The small molecule below binds the protein below.
Small molecule (SMILES): Nc1ncnc2c1ncn2[C@@H]1O[C@H](CO[P](=O)(O)O[P](=O)(O)NP(=O)(O)O)[C@@H](O)[C@H]1O

Binding-site contacts:
Ligand atom C6 contacts residue PHE134 of chain 1.A at 3.8 Å (hydrophobic).
Ligand atom O1B contacts residue ASP197 of chain 1.A at 2.8 Å (salt-bridge).
Ligand atom O5' contacts residue MG1 of chain 1.F at 3.9 Å.
Ligand atom C6 contacts residue VAL69 of chain 1.A at 3.8 Å (hydrophobic).
Ligand atom O1A contacts residue ILE51 of chain 1.A at 4.2 Å.
Ligand atom N1 contacts residue ASP132 of chain 1.A at 3.8 Å.
Ligand atom C5' contacts residue ILE51 of chain 1.A at 3.7 Å (hydrophobic).
Ligand atom N1 contacts residue ARG133 of chain 1.A at 3.6 Å.
Ligand atom C2 contacts residue PHE134 of chain 1.A at 3.4 Å (hydrophobic).
Ligand atom C6 contacts residue LEU184 of chain 1.A at 4.2 Å (hydrophobic).
Ligand atom C8 contacts residue ILE51 of chain 1.A at 3.7 Å (hydrophobic).
Ligand atom O5' contacts residue ILE51 of chain 1.A at 3.2 Å.
Ligand atom N1 contacts residue PHE134 of chain 1.A at 2.9 Å (h-bond).
Ligand atom O2B contacts residue ASP197 of chain 1.A at 4.2 Å.
Ligand atom N7 contacts residue ILE51 of chain 1.A at 4.2 Å.
Ligand atom N6 contacts residue MET131 of chain 1.A at 3.6 Å.
Ligand atom C2 contacts residue ILE43 of chain 1.A at 4.1 Å (hydrophobic).
Ligand atom O2A contacts residue LYS71 of chain 1.A at 3.5 Å (salt-bridge).
Ligand atom O2' contacts residue LEU184 of chain 1.A at 3.4 Å.
Ligand atom O2' contacts residue SER181 of chain 1.A at 4.2 Å.
Ligand atom O1B contacts residue ASN182 of chain 1.A at 4.0 Å.
Ligand atom C6 contacts residue ASP132 of chain 1.A at 3.7 Å.
Ligand atom O1B contacts residue MG1 of chain 1.F at 4.2 Å.
Ligand atom O2A contacts residue MG1 of chain 1.F at 2.8 Å.
Ligand atom N6 contacts residue ASP132 of chain 1.A at 2.8 Å (salt-bridge).
Ligand atom N3 contacts residue LEU184 of chain 1.A at 4.0 Å.
Ligand atom N9 contacts residue ILE51 of chain 1.A at 4.1 Å.
Ligand atom O2A contacts residue ILE51 of chain 1.A at 3.7 Å.
Ligand atom PA contacts residue ILE51 of chain 1.A at 3.9 Å.
Ligand atom C5 contacts residue LEU184 of chain 1.A at 3.9 Å (hydrophobic).
Ligand atom N1 contacts residue VAL69 of chain 1.A at 4.0 Å.
Ligand atom N9 contacts residue LEU184 of chain 1.A at 4.1 Å.
Ligand atom PB contacts residue ASP197 of chain 1.A at 4.0 Å.
Ligand atom O4' contacts residue ILE51 of chain 1.A at 3.7 Å.
Ligand atom N6 contacts residue PHE134 of chain 1.A at 3.4 Å.
Ligand atom C8 contacts residue MG1 of chain 1.F at 3.8 Å.
Ligand atom PA contacts residue MG1 of chain 1.F at 3.4 Å.
Ligand atom C4 contacts residue LEU184 of chain 1.A at 3.8 Å (hydrophobic).
Ligand atom O3A contacts residue MG1 of chain 1.F at 3.2 Å.
Ligand atom N6 contacts residue VAL69 of chain 1.A at 3.5 Å.

Sequence of chain 1.A:
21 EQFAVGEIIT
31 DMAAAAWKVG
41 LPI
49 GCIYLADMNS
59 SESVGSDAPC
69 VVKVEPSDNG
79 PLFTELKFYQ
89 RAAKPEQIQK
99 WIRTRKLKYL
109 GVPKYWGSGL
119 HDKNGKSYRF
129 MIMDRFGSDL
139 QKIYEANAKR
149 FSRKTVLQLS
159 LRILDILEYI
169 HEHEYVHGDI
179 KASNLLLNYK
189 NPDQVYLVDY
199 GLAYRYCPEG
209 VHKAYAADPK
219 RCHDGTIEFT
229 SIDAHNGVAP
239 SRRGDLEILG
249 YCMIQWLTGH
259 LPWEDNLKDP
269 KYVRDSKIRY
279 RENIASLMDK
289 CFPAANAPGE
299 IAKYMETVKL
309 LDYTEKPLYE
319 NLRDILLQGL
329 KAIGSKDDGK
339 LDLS